This protein binds this small molecule.
Small molecule (SMILES): CC(=O)N[C@H]1[C@H](O[C@H]2[C@H](O)[C@@H](NC(C)=O)CO[C@@H]2CO)O[C@H](CO)[C@@H](O[C@@H]2O[C@H](CO)[C@@H](O)[C@H](O[C@H]3O[C@H](CO)[C@@H](O)[C@H](O)[C@@H]3O)[C@@H]2O)[C@@H]1O

Binding-site contacts:
Ligand atom C3 contacts residue ASN233 of chain 3.A at 3.8 Å.
Ligand atom O7 contacts residue ASN233 of chain 3.A at 3.8 Å.
Ligand atom O5 contacts residue ASN233 of chain 3.A at 2.3 Å (h-bond).
Ligand atom C7 contacts residue ASN233 of chain 3.A at 3.6 Å.
Ligand atom C1 contacts residue ASN233 of chain 3.A at 1.4 Å.
Ligand atom C2 contacts residue ASN233 of chain 3.A at 2.5 Å.
Ligand atom C5 contacts residue ASN233 of chain 3.A at 3.6 Å.
Ligand atom C4 contacts residue ASN233 of chain 3.A at 4.2 Å.
Ligand atom N2 contacts residue ASN233 of chain 3.A at 3.0 Å (h-bond).

Sequence of chain 3.A:
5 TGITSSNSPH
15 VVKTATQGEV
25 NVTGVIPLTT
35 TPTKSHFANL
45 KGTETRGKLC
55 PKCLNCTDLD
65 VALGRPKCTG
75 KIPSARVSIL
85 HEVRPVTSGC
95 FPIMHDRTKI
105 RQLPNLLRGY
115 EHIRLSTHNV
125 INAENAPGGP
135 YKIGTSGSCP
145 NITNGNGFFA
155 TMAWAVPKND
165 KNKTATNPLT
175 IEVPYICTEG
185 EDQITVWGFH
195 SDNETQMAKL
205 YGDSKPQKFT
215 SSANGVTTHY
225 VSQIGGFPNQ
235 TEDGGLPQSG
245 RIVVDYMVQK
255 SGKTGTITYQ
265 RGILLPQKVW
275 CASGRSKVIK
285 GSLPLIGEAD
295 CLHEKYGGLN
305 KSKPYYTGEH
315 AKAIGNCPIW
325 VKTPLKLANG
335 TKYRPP